The small molecule below binds the protein below.
Small molecule (SMILES): CC(=O)N[C@@H]1[C@@H](O)[C@H](O)[C@@H](CO)O[C@H]1O

Sequence of chain 1.A:
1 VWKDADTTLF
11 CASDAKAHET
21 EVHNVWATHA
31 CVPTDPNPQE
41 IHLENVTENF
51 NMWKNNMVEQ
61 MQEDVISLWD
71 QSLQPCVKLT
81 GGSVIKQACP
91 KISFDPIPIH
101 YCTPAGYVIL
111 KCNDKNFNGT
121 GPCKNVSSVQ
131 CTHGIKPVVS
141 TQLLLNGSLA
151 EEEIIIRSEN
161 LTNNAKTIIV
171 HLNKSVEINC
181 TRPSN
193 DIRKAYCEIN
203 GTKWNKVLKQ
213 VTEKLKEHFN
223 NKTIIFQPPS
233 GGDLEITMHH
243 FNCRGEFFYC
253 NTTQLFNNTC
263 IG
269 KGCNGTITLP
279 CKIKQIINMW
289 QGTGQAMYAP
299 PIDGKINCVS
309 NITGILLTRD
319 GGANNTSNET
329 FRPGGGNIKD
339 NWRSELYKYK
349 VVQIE

Binding-site contacts:
Ligand atom C8 contacts residue GLU44 of chain 1.A at 4.4 Å.
Ligand atom C5 contacts residue ASN45 of chain 1.A at 3.7 Å.
Ligand atom C2 contacts residue GLU44 of chain 1.A at 4.3 Å.
Ligand atom O3 contacts residue GLU44 of chain 1.A at 3.6 Å (salt-bridge).
Ligand atom O6 contacts residue ASN45 of chain 1.A at 4.3 Å.
Ligand atom O5 contacts residue ASN45 of chain 1.A at 3.5 Å (h-bond).
Ligand atom C1 contacts residue ASN45 of chain 1.A at 3.2 Å.
Ligand atom C3 contacts residue ASN45 of chain 1.A at 4.3 Å.
Ligand atom N2 contacts residue ASN45 of chain 1.A at 4.4 Å.
Ligand atom N2 contacts residue GLU44 of chain 1.A at 3.9 Å.
Ligand atom C3 contacts residue GLU44 of chain 1.A at 3.6 Å.
Ligand atom C2 contacts residue ASN45 of chain 1.A at 4.2 Å.